This protein binds this small molecule.
Small molecule (SMILES): CC(=O)N[C@H]1[C@H](O[C@H]2[C@H](O)[C@@H](NC(C)=O)CO[C@@H]2CO)O[C@H](CO)[C@@H](O)[C@@H]1O

Sequence of chain 1.A:
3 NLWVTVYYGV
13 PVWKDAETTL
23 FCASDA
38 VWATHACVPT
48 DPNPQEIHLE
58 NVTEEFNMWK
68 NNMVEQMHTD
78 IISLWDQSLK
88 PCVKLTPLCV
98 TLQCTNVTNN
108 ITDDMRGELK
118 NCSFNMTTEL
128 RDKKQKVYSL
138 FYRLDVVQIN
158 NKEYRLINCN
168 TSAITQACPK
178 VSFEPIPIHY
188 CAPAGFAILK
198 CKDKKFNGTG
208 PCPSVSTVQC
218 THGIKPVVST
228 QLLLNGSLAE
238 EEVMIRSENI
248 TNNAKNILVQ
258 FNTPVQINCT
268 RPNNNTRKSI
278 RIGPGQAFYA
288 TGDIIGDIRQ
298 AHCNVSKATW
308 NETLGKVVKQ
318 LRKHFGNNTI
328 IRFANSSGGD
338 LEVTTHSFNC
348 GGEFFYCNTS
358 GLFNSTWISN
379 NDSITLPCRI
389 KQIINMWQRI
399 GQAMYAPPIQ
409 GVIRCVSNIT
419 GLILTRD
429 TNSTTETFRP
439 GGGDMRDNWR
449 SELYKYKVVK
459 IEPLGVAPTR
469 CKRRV

Binding-site contacts:
Ligand atom C7 contacts residue ASN204 of chain 1.A at 3.1 Å.
Ligand atom O5 contacts residue THR206 of chain 1.A at 4.3 Å.
Ligand atom C1 contacts residue ASN204 of chain 1.A at 1.1 Å.
Ligand atom C4 contacts residue ASN204 of chain 1.A at 3.8 Å.
Ligand atom C6 contacts residue NAG1 of chain 1.Q at 4.0 Å.
Ligand atom C3 contacts residue ASN204 of chain 1.A at 3.5 Å.
Ligand atom O5 contacts residue ASN204 of chain 1.A at 2.0 Å (h-bond).
Ligand atom C1 contacts residue THR206 of chain 1.A at 3.7 Å.
Ligand atom O6 contacts residue NAG1 of chain 1.Q at 4.1 Å.
Ligand atom C8 contacts residue ILE247 of chain 1.A at 4.1 Å (hydrophobic).
Ligand atom C2 contacts residue ASN204 of chain 1.A at 2.1 Å.
Ligand atom O6 contacts residue ASN204 of chain 1.A at 4.4 Å.
Ligand atom C8 contacts residue SER244 of chain 1.A at 3.2 Å.
Ligand atom C6 contacts residue ASN204 of chain 1.A at 4.3 Å.
Ligand atom C8 contacts residue ASN204 of chain 1.A at 3.4 Å.
Ligand atom O3 contacts residue ASN204 of chain 1.A at 4.5 Å.
Ligand atom N2 contacts residue ASN204 of chain 1.A at 2.5 Å (h-bond).
Ligand atom O7 contacts residue ILE247 of chain 1.A at 4.0 Å.
Ligand atom C5 contacts residue ASN204 of chain 1.A at 3.2 Å.
Ligand atom O7 contacts residue ASN204 of chain 1.A at 3.5 Å (h-bond).